The protein below binds the small molecule below.
Small molecule (SMILES): CC[C@H](C)[C@H](NC(=O)[C@@H](N)Cc1ccc(OS(=O)(=O)O)cc1)C(=O)N[C@@H](Cc1ccc(OS(=O)(=O)O)cc1)C(=O)N[C@H](C(=O)N[C@@H](CCC(N)=O)C(=O)O)[C@@H](C)O

Binding-site contacts:
Ligand atom N contacts residue ASP432 of chain 1.A at 3.0 Å (salt-bridge).
Ligand atom N contacts residue LYS495 of chain 1.A at 2.9 Å (salt-bridge).
Ligand atom CB contacts residue PHE490 of chain 1.A at 3.5 Å (hydrophobic).
Ligand atom CG contacts residue PHE493 of chain 1.A at 3.6 Å (hydrophobic).
Ligand atom N contacts residue SER359 of chain 1.A at 3.5 Å (h-bond).
Ligand atom O contacts residue LYS495 of chain 1.A at 2.6 Å (salt-bridge).
Ligand atom O contacts residue ILE408 of chain 1.A at 3.5 Å.
Ligand atom C contacts residue ARG287 of chain 1.A at 3.5 Å.
Ligand atom CD2 contacts residue PHE493 of chain 1.A at 3.4 Å (hydrophobic).
Ligand atom OE1 contacts residue NAG1 of chain 1.H at 3.5 Å.
Ligand atom OXT contacts residue ASN333 of chain 1.A at 3.1 Å (h-bond).
Ligand atom CA contacts residue SER359 of chain 1.A at 3.6 Å.
Ligand atom O2 contacts residue GLY502 of chain 1.A at 3.0 Å (h-bond).
Ligand atom OG1 contacts residue ALA335 of chain 1.A at 3.2 Å.
Ligand atom O2 contacts residue TRP435 of chain 1.A at 3.4 Å.
Ligand atom CA contacts residue PHE493 of chain 1.A at 3.2 Å (hydrophobic).
Ligand atom CA contacts residue ASP432 of chain 1.A at 3.6 Å.
Ligand atom O contacts residue SER312 of chain 1.A at 3.2 Å.
Ligand atom OXT contacts residue ARG287 of chain 1.A at 3.1 Å (salt-bridge).
Ligand atom O contacts residue LYS494 of chain 1.A at 3.2 Å.
Ligand atom O contacts residue THR385 of chain 1.A at 2.7 Å (h-bond).
Ligand atom OH contacts residue PHE493 of chain 1.A at 3.6 Å.
Ligand atom C contacts residue PHE493 of chain 1.A at 3.5 Å (hydrophobic).
Ligand atom N contacts residue PHE493 of chain 1.A at 2.8 Å (h-bond).
Ligand atom CB contacts residue SER434 of chain 1.A at 3.4 Å.
Ligand atom CZ contacts residue PHE493 of chain 1.A at 3.4 Å (hydrophobic).
Ligand atom O contacts residue PHE493 of chain 1.A at 2.9 Å (h-bond).
Ligand atom CB contacts residue SER359 of chain 1.A at 3.4 Å.
Ligand atom O2 contacts residue SER411 of chain 1.A at 2.7 Å (h-bond).
Ligand atom CB contacts residue ALA410 of chain 1.A at 3.6 Å (hydrophobic).
Ligand atom CE2 contacts residue PHE493 of chain 1.A at 3.6 Å (hydrophobic).
Ligand atom O contacts residue ALA311 of chain 1.A at 3.5 Å.
Ligand atom OG1 contacts residue SER357 of chain 1.A at 2.6 Å (h-bond).
Ligand atom O contacts residue ARG287 of chain 1.A at 3.0 Å (salt-bridge).
Ligand atom O1 contacts residue LYS495 of chain 1.A at 3.1 Å.
Ligand atom OG1 contacts residue ASN333 of chain 1.A at 2.9 Å (h-bond).
Ligand atom NE2 contacts residue PHE493 of chain 1.A at 3.5 Å.
Ligand atom OH contacts residue GLY502 of chain 1.A at 3.5 Å.
Ligand atom O contacts residue ALA335 of chain 1.A at 3.5 Å.
Ligand atom CG2 contacts residue PHE490 of chain 1.A at 3.3 Å (hydrophobic).

Sequence of chain 1.A:
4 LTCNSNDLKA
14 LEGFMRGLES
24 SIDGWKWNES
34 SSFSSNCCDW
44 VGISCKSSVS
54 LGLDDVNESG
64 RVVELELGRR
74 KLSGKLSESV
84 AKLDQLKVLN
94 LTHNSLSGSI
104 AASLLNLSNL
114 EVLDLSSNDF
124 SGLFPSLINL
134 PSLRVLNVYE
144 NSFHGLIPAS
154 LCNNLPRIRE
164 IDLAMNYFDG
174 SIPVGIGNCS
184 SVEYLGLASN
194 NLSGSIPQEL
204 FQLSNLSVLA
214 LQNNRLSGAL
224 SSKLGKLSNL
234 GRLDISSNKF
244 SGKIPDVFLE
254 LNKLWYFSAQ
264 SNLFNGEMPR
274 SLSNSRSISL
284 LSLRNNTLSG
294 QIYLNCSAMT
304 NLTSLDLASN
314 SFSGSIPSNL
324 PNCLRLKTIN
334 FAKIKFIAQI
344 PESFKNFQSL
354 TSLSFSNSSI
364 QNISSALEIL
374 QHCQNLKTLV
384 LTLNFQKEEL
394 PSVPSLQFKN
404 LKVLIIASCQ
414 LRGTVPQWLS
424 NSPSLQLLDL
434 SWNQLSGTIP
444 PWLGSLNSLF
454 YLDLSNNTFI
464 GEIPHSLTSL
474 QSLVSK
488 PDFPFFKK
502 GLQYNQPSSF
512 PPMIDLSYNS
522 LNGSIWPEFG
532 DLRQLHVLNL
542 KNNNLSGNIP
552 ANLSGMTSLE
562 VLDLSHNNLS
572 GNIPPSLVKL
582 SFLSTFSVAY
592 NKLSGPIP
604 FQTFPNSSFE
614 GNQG